This protein binds this small molecule.
Small molecule (SMILES): O=C(CO)[C@H](O)[C@H](O)[C@H](O)CO

Binding-site contacts:
Ligand atom O1 contacts residue TRP113 of chain 1.C at 3.8 Å.
Ligand atom C6 contacts residue TYR7 of chain 1.C at 3.9 Å (hydrophobic).
Ligand atom C3 contacts residue GLU151 of chain 1.C at 2.8 Å.
Ligand atom O2 contacts residue LEU153 of chain 1.C at 4.2 Å.
Ligand atom C4 contacts residue GLU151 of chain 1.C at 3.9 Å.
Ligand atom C3 contacts residue MN1 of chain 1.J at 3.1 Å.
Ligand atom O1 contacts residue ARG216 of chain 1.C at 2.7 Å (salt-bridge).
Ligand atom C1 contacts residue ARG216 of chain 1.C at 3.9 Å.
Ligand atom C3 contacts residue GLU245 of chain 1.C at 3.9 Å.
Ligand atom O2 contacts residue ARG216 of chain 1.C at 3.4 Å (salt-bridge).
Ligand atom O6 contacts residue TYR7 of chain 1.C at 2.7 Å (h-bond).
Ligand atom O3 contacts residue GLU151 of chain 1.C at 2.8 Å (salt-bridge).
Ligand atom O2 contacts residue GLU151 of chain 1.C at 3.4 Å (salt-bridge).
Ligand atom C2 contacts residue LEU153 of chain 1.C at 4.2 Å (hydrophobic).
Ligand atom C2 contacts residue HIS187 of chain 1.C at 3.7 Å.
Ligand atom O3 contacts residue MN1 of chain 1.J at 2.3 Å.
Ligand atom O2 contacts residue ASP184 of chain 1.C at 3.2 Å (salt-bridge).
Ligand atom O3 contacts residue HIS210 of chain 1.C at 3.1 Å.
Ligand atom O2 contacts residue HIS187 of chain 1.C at 3.0 Å (h-bond).
Ligand atom O4 contacts residue GLU151 of chain 1.C at 3.6 Å (salt-bridge).
Ligand atom C1 contacts residue HIS187 of chain 1.C at 3.9 Å.
Ligand atom O5 contacts residue PHE247 of chain 1.C at 4.2 Å.
Ligand atom O5 contacts residue TYR7 of chain 1.C at 4.2 Å.
Ligand atom C6 contacts residue GLY68 of chain 1.C at 4.2 Å.
Ligand atom C6 contacts residue TRP113 of chain 1.C at 3.9 Å (hydrophobic).
Ligand atom O1 contacts residue GLU157 of chain 1.C at 2.5 Å (salt-bridge).
Ligand atom C2 contacts residue GLU245 of chain 1.C at 3.8 Å.
Ligand atom C2 contacts residue GLU151 of chain 1.C at 3.9 Å.
Ligand atom O2 contacts residue MN1 of chain 1.J at 2.3 Å.
Ligand atom O4 contacts residue HIS67 of chain 1.C at 3.9 Å.
Ligand atom C1 contacts residue TRP113 of chain 1.C at 3.4 Å (hydrophobic).
Ligand atom O1 contacts residue HIS187 of chain 1.C at 3.2 Å (h-bond).
Ligand atom C2 contacts residue MN1 of chain 1.J at 3.0 Å.
Ligand atom O2 contacts residue GLU245 of chain 1.C at 3.1 Å (salt-bridge).
Ligand atom O4 contacts residue GLY107 of chain 1.C at 3.7 Å.
Ligand atom C1 contacts residue GLU157 of chain 1.C at 3.2 Å.
Ligand atom C5 contacts residue GLU245 of chain 1.C at 3.6 Å.
Ligand atom O6 contacts residue TRP15 of chain 1.C at 3.2 Å.
Ligand atom O3 contacts residue GLU245 of chain 1.C at 2.9 Å (salt-bridge).
Ligand atom O5 contacts residue GLU245 of chain 1.C at 3.1 Å (salt-bridge).

Sequence of chain 1.C:
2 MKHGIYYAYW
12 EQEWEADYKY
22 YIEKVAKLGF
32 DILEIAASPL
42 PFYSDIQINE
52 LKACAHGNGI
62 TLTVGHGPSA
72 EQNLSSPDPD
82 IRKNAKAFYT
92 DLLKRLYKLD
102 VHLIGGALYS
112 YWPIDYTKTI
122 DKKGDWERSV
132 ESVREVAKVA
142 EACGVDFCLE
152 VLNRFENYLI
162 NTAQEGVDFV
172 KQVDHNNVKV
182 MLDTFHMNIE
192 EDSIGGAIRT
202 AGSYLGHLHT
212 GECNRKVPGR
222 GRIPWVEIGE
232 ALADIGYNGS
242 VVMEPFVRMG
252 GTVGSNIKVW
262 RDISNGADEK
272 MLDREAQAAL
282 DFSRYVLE